A small-molecule ligand and the protein it binds are described below.
Small molecule (SMILES): CNCCCc1cncc(CCc2cc(C)cc(N)n2)c1

Binding-site contacts:
Ligand atom N02 contacts residue TRP291 of chain 1.A at 2.7 Å (h-bond).
Ligand atom C16 contacts residue TYR266 of chain 1.A at 3.4 Å (hydrophobic).
Ligand atom C02 contacts residue GLU296 of chain 1.A at 3.5 Å.
Ligand atom C07 contacts residue GLY290 of chain 1.A at 3.8 Å.
Ligand atom C02 contacts residue TRP291 of chain 1.A at 3.7 Å (hydrophobic).
Ligand atom N11 contacts residue GLN182 of chain 1.A at 3.9 Å.
Ligand atom C03 contacts residue TRP291 of chain 1.A at 4.0 Å (hydrophobic).
Ligand atom N11 contacts residue ARG185 of chain 1.A at 3.6 Å.
Ligand atom C04 contacts residue PRO269 of chain 1.A at 3.9 Å (hydrophobic).
Ligand atom C08 contacts residue HEM1 of chain 1.C at 3.8 Å.
Ligand atom N02 contacts residue HEM1 of chain 1.C at 3.4 Å.
Ligand atom C06 contacts residue GLU296 of chain 1.A at 3.5 Å.
Ligand atom N01 contacts residue PRO269 of chain 1.A at 3.8 Å.
Ligand atom C09 contacts residue PRO269 of chain 1.A at 3.7 Å (hydrophobic).
Ligand atom C14 contacts residue GLN182 of chain 1.A at 4.0 Å.
Ligand atom C12 contacts residue TYR266 of chain 1.A at 3.7 Å (hydrophobic).
Ligand atom C15 contacts residue ARG185 of chain 1.A at 4.0 Å.
Ligand atom C03 contacts residue HEM1 of chain 1.C at 3.4 Å.
Ligand atom N02 contacts residue TYR292 of chain 1.A at 3.9 Å.
Ligand atom N11 contacts residue TYR266 of chain 1.A at 2.7 Å (h-bond).
Ligand atom C12 contacts residue TYR292 of chain 1.A at 3.3 Å (hydrophobic).
Ligand atom C17 contacts residue GLN182 of chain 1.A at 4.0 Å.
Ligand atom N01 contacts residue GLU296 of chain 1.A at 2.6 Å (salt-bridge).
Ligand atom C17 contacts residue ARG185 of chain 1.A at 3.5 Å.
Ligand atom N11 contacts residue TYR292 of chain 1.A at 3.4 Å (h-bond).
Ligand atom C16 contacts residue GLN182 of chain 1.A at 4.0 Å.
Ligand atom C05 contacts residue VAL271 of chain 1.A at 3.7 Å (hydrophobic).
Ligand atom C12 contacts residue GLN182 of chain 1.A at 3.9 Å.
Ligand atom C07 contacts residue PHE288 of chain 1.A at 3.8 Å (hydrophobic).
Ligand atom C08 contacts residue GLU296 of chain 1.A at 3.4 Å.
Ligand atom C07 contacts residue HEM1 of chain 1.C at 3.6 Å.
Ligand atom N02 contacts residue GLU296 of chain 1.A at 2.8 Å (salt-bridge).
Ligand atom C13 contacts residue GLN182 of chain 1.A at 3.9 Å.
Ligand atom C02 contacts residue HEM1 of chain 1.C at 3.8 Å.
Ligand atom C15 contacts residue GLN182 of chain 1.A at 3.9 Å.
Ligand atom C02 contacts residue PRO269 of chain 1.A at 3.9 Å (hydrophobic).
Ligand atom C06 contacts residue PRO269 of chain 1.A at 4.0 Å (hydrophobic).
Ligand atom C07 contacts residue PRO269 of chain 1.A at 3.9 Å (hydrophobic).
Ligand atom C18 contacts residue HEM1 of chain 1.C at 3.9 Å.
Ligand atom C16 contacts residue ARG185 of chain 1.A at 3.5 Å.

Sequence of chain 1.A:
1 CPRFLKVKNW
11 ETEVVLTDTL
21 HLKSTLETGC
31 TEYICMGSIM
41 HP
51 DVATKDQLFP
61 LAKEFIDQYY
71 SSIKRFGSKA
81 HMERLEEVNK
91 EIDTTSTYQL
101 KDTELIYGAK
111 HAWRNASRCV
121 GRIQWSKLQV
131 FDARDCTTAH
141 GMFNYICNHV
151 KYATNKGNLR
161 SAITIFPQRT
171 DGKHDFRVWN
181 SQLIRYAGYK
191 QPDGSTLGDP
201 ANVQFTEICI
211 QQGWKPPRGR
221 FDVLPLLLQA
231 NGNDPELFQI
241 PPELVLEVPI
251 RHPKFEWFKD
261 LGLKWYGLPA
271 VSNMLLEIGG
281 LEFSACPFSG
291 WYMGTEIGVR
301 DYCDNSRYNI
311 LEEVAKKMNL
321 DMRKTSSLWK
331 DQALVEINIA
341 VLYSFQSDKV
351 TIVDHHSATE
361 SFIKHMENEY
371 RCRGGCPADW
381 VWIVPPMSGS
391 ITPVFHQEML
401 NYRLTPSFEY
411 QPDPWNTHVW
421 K